Sequence of chain 1.K:
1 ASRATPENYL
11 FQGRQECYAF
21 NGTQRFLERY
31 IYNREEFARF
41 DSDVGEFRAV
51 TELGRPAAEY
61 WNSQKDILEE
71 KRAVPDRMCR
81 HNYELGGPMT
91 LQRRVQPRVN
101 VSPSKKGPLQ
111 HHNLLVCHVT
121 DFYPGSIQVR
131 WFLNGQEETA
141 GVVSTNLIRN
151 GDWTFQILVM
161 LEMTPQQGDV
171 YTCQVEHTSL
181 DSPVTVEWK

Binding-site contacts:
Ligand atom C5 contacts residue ASN118 of chain 1.J at 3.7 Å.
Ligand atom C8 contacts residue HIS167 of chain 1.J at 3.7 Å.
Ligand atom C1 contacts residue EDO1 of chain 1.HA at 3.9 Å.
Ligand atom O6 contacts residue ASN118 of chain 1.J at 4.4 Å.
Ligand atom O7 contacts residue EDO1 of chain 1.HA at 4.0 Å.
Ligand atom O7 contacts residue HIS167 of chain 1.J at 4.2 Å.
Ligand atom C3 contacts residue ASN118 of chain 1.J at 3.8 Å.
Ligand atom C2 contacts residue EDO1 of chain 1.HA at 3.9 Å.
Ligand atom O5 contacts residue ASN118 of chain 1.J at 2.4 Å (h-bond).
Ligand atom O7 contacts residue GLU166 of chain 1.J at 3.4 Å.
Ligand atom O7 contacts residue PRO6 of chain 1.K at 4.2 Å.
Ligand atom O5 contacts residue GLU166 of chain 1.J at 4.5 Å.
Ligand atom C7 contacts residue HIS16 of chain 1.J at 4.4 Å.
Ligand atom O7 contacts residue HIS16 of chain 1.J at 3.2 Å.
Ligand atom C7 contacts residue GLU166 of chain 1.J at 4.1 Å.
Ligand atom O7 contacts residue ASN118 of chain 1.J at 3.6 Å.
Ligand atom C1 contacts residue GLU166 of chain 1.J at 4.3 Å.
Ligand atom C7 contacts residue ASN118 of chain 1.J at 3.5 Å.
Ligand atom C2 contacts residue ASN118 of chain 1.J at 2.4 Å.
Ligand atom C1 contacts residue ASN118 of chain 1.J at 1.4 Å.
Ligand atom N2 contacts residue EDO1 of chain 1.HA at 3.5 Å (h-bond).
Ligand atom C3 contacts residue EDO1 of chain 1.HA at 3.6 Å.
Ligand atom O3 contacts residue EDO1 of chain 1.HA at 4.3 Å.
Ligand atom C7 contacts residue TRP168 of chain 1.J at 4.3 Å (hydrophobic).
Ligand atom C8 contacts residue TRP168 of chain 1.J at 3.6 Å (hydrophobic).
Ligand atom C8 contacts residue VAL116 of chain 1.J at 3.7 Å (hydrophobic).
Ligand atom C4 contacts residue ASN118 of chain 1.J at 4.2 Å.
Ligand atom N2 contacts residue ASN118 of chain 1.J at 2.9 Å (h-bond).
Ligand atom C8 contacts residue GLU166 of chain 1.J at 3.6 Å.
Ligand atom O3 contacts residue TRP168 of chain 1.J at 4.4 Å.

A protein and the small-molecule ligand that binds it are described below.
Small molecule (SMILES): CC(=O)N[C@H]1[C@H](O[C@H]2[C@H](O)[C@@H](NC(C)=O)CO[C@@H]2CO)O[C@H](CO)[C@@H](O)[C@@H]1O

Sequence of chain 1.J:
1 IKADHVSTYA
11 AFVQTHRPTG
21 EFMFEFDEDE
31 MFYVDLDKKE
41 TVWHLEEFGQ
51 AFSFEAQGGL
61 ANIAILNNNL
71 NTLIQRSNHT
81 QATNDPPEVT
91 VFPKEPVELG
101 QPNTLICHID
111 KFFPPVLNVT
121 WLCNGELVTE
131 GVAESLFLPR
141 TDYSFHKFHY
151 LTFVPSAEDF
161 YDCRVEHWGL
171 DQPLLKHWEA